Binding-site contacts:
Ligand atom O6 contacts residue TYR231 of chain 1.A at 3.8 Å.
Ligand atom C7 contacts residue SER240 of chain 1.A at 3.8 Å.
Ligand atom C7 contacts residue LYS208 of chain 1.A at 4.0 Å.
Ligand atom O5 contacts residue LYS208 of chain 1.A at 4.3 Å.
Ligand atom N2 contacts residue MET211 of chain 1.A at 4.0 Å.
Ligand atom C2 contacts residue ASN213 of chain 1.A at 2.4 Å.
Ligand atom C8 contacts residue CYS209 of chain 1.A at 3.7 Å (hydrophobic).
Ligand atom C4 contacts residue LYS208 of chain 1.A at 4.0 Å.
Ligand atom C5 contacts residue ASN213 of chain 1.A at 3.3 Å.
Ligand atom N2 contacts residue ASN213 of chain 1.A at 3.2 Å (h-bond).
Ligand atom C1 contacts residue TYR231 of chain 1.A at 4.3 Å (hydrophobic).
Ligand atom O3 contacts residue LYS208 of chain 1.A at 3.0 Å.
Ligand atom C7 contacts residue ASN213 of chain 1.A at 3.7 Å.
Ligand atom C6 contacts residue ASN213 of chain 1.A at 3.2 Å.
Ligand atom C3 contacts residue LYS208 of chain 1.A at 3.5 Å.
Ligand atom O5 contacts residue MET211 of chain 1.A at 3.1 Å (h-bond).
Ligand atom C8 contacts residue PHE275 of chain 1.A at 4.2 Å (hydrophobic).
Ligand atom C8 contacts residue SER240 of chain 1.A at 3.6 Å.
Ligand atom C1 contacts residue MET211 of chain 1.A at 3.6 Å (hydrophobic).
Ligand atom C3 contacts residue MET211 of chain 1.A at 4.1 Å (hydrophobic).
Ligand atom C1 contacts residue ASN213 of chain 1.A at 1.4 Å.
Ligand atom C5 contacts residue MET211 of chain 1.A at 4.1 Å (hydrophobic).
Ligand atom C3 contacts residue ASN213 of chain 1.A at 3.7 Å.
Ligand atom N2 contacts residue LYS208 of chain 1.A at 3.2 Å (salt-bridge).
Ligand atom C8 contacts residue MET211 of chain 1.A at 3.9 Å (hydrophobic).
Ligand atom C8 contacts residue LYS208 of chain 1.A at 3.7 Å.
Ligand atom C5 contacts residue TYR231 of chain 1.A at 4.1 Å (hydrophobic).
Ligand atom C6 contacts residue ASP271 of chain 1.A at 4.3 Å.
Ligand atom O4 contacts residue LYS208 of chain 1.A at 3.3 Å.
Ligand atom C4 contacts residue ASN213 of chain 1.A at 4.0 Å.
Ligand atom O7 contacts residue SER240 of chain 1.A at 3.6 Å.
Ligand atom C2 contacts residue LYS208 of chain 1.A at 4.1 Å.
Ligand atom C3 contacts residue TYR231 of chain 1.A at 4.3 Å (hydrophobic).
Ligand atom C4 contacts residue TYR231 of chain 1.A at 3.7 Å (hydrophobic).
Ligand atom O5 contacts residue ASN213 of chain 1.A at 2.5 Å (h-bond).
Ligand atom C2 contacts residue TYR231 of chain 1.A at 4.0 Å (hydrophobic).
Ligand atom O7 contacts residue ASN213 of chain 1.A at 3.6 Å.
Ligand atom O6 contacts residue ASP271 of chain 1.A at 3.0 Å (salt-bridge).
Ligand atom C6 contacts residue TYR231 of chain 1.A at 3.3 Å (hydrophobic).
Ligand atom O7 contacts residue TYR231 of chain 1.A at 3.3 Å.

The protein below binds the small molecule below.
Small molecule (SMILES): CC(=O)N[C@H]1[C@H](O[C@H]2[C@H](O)[C@@H](NC(C)=O)CO[C@@H]2CO)O[C@H](CO)[C@@H](O[C@@H]2O[C@H](CO)[C@@H](O)[C@H](O)[C@@H]2O)[C@@H]1O

Sequence of chain 1.A:
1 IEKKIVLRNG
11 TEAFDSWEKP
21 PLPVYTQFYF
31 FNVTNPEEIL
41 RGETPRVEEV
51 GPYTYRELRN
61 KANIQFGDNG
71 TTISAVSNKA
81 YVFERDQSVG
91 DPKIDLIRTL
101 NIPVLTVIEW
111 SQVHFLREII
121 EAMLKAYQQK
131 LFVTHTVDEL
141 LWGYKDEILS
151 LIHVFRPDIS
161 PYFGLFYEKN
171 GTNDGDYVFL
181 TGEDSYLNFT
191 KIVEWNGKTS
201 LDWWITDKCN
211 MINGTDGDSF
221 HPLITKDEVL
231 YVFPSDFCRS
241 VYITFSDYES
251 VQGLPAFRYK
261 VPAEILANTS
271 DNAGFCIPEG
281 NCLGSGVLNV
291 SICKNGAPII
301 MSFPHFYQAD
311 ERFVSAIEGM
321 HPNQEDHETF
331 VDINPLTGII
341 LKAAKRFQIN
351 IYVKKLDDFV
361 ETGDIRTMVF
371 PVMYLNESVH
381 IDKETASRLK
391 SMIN